This protein binds this small molecule.
Small molecule (SMILES): CC(=O)N[C@@H]1[C@@H](O)[C@H](O)[C@@H](CO)O[C@H]1O

Sequence of chain 1.A:
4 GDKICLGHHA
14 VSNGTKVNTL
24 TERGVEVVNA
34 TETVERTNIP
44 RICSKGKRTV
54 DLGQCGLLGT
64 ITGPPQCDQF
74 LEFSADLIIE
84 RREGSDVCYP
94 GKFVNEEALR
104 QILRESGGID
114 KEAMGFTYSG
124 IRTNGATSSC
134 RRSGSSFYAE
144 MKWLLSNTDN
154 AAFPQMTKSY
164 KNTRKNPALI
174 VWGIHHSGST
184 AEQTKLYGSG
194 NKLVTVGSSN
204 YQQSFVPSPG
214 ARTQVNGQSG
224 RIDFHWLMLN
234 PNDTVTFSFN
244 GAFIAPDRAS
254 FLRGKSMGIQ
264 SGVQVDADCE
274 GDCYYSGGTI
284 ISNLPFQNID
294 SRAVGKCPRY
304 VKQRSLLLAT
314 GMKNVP

Binding-site contacts:
Ligand atom O7 contacts residue ASN235 of chain 1.A at 4.1 Å.
Ligand atom O5 contacts residue ASN235 of chain 1.A at 2.3 Å (h-bond).
Ligand atom C3 contacts residue ASN235 of chain 1.A at 4.0 Å.
Ligand atom C8 contacts residue ASN235 of chain 1.A at 4.4 Å.
Ligand atom C4 contacts residue ASN235 of chain 1.A at 4.4 Å.
Ligand atom C2 contacts residue ASN235 of chain 1.A at 2.9 Å.
Ligand atom O6 contacts residue ASN235 of chain 1.A at 4.5 Å.
Ligand atom O7 contacts residue LYS164 of chain 1.A at 3.0 Å (salt-bridge).
Ligand atom C7 contacts residue LYS164 of chain 1.A at 4.2 Å.
Ligand atom C1 contacts residue ASN235 of chain 1.A at 1.5 Å.
Ligand atom C5 contacts residue ASN235 of chain 1.A at 3.6 Å.
Ligand atom C7 contacts residue ASN235 of chain 1.A at 4.0 Å.
Ligand atom N2 contacts residue ASN235 of chain 1.A at 3.3 Å (h-bond).